This protein binds this small molecule.
Small molecule (SMILES): CC(=O)N[C@@H]1[C@@H](O)[C@H](O)[C@@H](CO)O[C@H]1O

Sequence of chain 2.E:
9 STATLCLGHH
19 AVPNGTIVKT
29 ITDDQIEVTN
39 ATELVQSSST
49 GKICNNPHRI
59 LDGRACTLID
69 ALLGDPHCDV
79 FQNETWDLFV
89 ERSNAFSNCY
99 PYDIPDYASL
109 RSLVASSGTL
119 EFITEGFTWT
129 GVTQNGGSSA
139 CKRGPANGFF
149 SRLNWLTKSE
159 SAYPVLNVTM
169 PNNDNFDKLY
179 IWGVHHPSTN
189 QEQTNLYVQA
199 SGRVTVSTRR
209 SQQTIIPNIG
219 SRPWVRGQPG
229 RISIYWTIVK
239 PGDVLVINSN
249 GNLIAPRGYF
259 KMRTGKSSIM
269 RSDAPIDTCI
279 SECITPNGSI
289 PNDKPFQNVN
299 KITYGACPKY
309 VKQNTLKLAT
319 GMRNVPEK

Binding-site contacts:
Ligand atom C8 contacts residue GLN80 of chain 2.E at 3.3 Å.
Ligand atom C2 contacts residue PHE120 of chain 2.E at 4.3 Å (hydrophobic).
Ligand atom C5 contacts residue ASN81 of chain 2.E at 3.7 Å.
Ligand atom O6 contacts residue ILE121 of chain 2.E at 4.2 Å.
Ligand atom C8 contacts residue ASN81 of chain 2.E at 3.9 Å.
Ligand atom C7 contacts residue ASN81 of chain 2.E at 3.1 Å.
Ligand atom O7 contacts residue ASN81 of chain 2.E at 3.4 Å (h-bond).
Ligand atom C1 contacts residue PHE120 of chain 2.E at 3.6 Å (hydrophobic).
Ligand atom O5 contacts residue ASN81 of chain 2.E at 2.4 Å (h-bond).
Ligand atom C5 contacts residue ILE121 of chain 2.E at 4.5 Å (hydrophobic).
Ligand atom C4 contacts residue ASN81 of chain 2.E at 4.1 Å.
Ligand atom C3 contacts residue PHE120 of chain 2.E at 4.1 Å (hydrophobic).
Ligand atom O6 contacts residue GLU119 of chain 2.E at 3.7 Å.
Ligand atom C5 contacts residue PHE120 of chain 2.E at 3.8 Å (hydrophobic).
Ligand atom N2 contacts residue ASN81 of chain 2.E at 2.7 Å (h-bond).
Ligand atom C4 contacts residue PHE120 of chain 2.E at 4.4 Å (hydrophobic).
Ligand atom C3 contacts residue ASN81 of chain 2.E at 3.6 Å.
Ligand atom C1 contacts residue ASN81 of chain 2.E at 1.4 Å.
Ligand atom O5 contacts residue PHE120 of chain 2.E at 4.0 Å.
Ligand atom C2 contacts residue ASN81 of chain 2.E at 2.3 Å.